Binding-site contacts:
Ligand atom C10 contacts residue ALA46 of chain 1.B at 3.9 Å (hydrophobic).
Ligand atom C11 contacts residue LEU98 of chain 1.B at 3.4 Å (hydrophobic).
Ligand atom C7 contacts residue VAL29 of chain 1.B at 3.9 Å (hydrophobic).
Ligand atom S1 contacts residue LEU21 of chain 1.B at 3.9 Å.
Ligand atom C13 contacts residue LEU98 of chain 1.B at 2.6 Å (hydrophobic).
Ligand atom N2 contacts residue ALA46 of chain 1.B at 3.5 Å.
Ligand atom N1 contacts residue TYR97 of chain 1.B at 3.7 Å.
Ligand atom C15 contacts residue LEU98 of chain 1.B at 3.9 Å (hydrophobic).
Ligand atom C3 contacts residue GLY24 of chain 1.B at 3.9 Å.
Ligand atom C15 contacts residue GLY101 of chain 1.B at 3.4 Å.
Ligand atom O2 contacts residue LEU21 of chain 1.B at 3.5 Å.
Ligand atom C14 contacts residue VAL29 of chain 1.B at 4.0 Å (hydrophobic).
Ligand atom C9 contacts residue LEU149 of chain 1.B at 3.8 Å (hydrophobic).
Ligand atom C13 contacts residue TYR97 of chain 1.B at 3.6 Å (hydrophobic).
Ligand atom C19 contacts residue VAL29 of chain 1.B at 3.6 Å (hydrophobic).
Ligand atom C9 contacts residue LEU21 of chain 1.B at 3.8 Å (hydrophobic).
Ligand atom N3 contacts residue GLY101 of chain 1.B at 3.3 Å.
Ligand atom C1 contacts residue GLY24 of chain 1.B at 2.9 Å.
Ligand atom N1 contacts residue LEU98 of chain 1.B at 2.8 Å (h-bond).
Ligand atom O1 contacts residue GLY24 of chain 1.B at 3.0 Å.
Ligand atom C11 contacts residue GLY101 of chain 1.B at 4.0 Å.
Ligand atom N2 contacts residue GLU96 of chain 1.B at 3.1 Å (salt-bridge).
Ligand atom N3 contacts residue LEU98 of chain 1.B at 2.9 Å (h-bond).
Ligand atom C10 contacts residue LEU98 of chain 1.B at 3.9 Å (hydrophobic).
Ligand atom C7 contacts residue LEU149 of chain 1.B at 3.8 Å (hydrophobic).
Ligand atom C1 contacts residue LYS23 of chain 1.B at 4.0 Å.
Ligand atom N3 contacts residue LEU21 of chain 1.B at 3.9 Å.
Ligand atom N2 contacts residue LEU149 of chain 1.B at 3.5 Å.
Ligand atom C15 contacts residue PRO99 of chain 1.B at 3.5 Å (hydrophobic).
Ligand atom C12 contacts residue GLY101 of chain 1.B at 3.4 Å.
Ligand atom C12 contacts residue LEU98 of chain 1.B at 3.6 Å (hydrophobic).
Ligand atom C4 contacts residue ASN147 of chain 1.B at 3.5 Å.
Ligand atom C10 contacts residue LEU149 of chain 1.B at 3.6 Å (hydrophobic).
Ligand atom C11 contacts residue LEU21 of chain 1.B at 3.7 Å (hydrophobic).
Ligand atom C8 contacts residue LEU149 of chain 1.B at 3.8 Å (hydrophobic).
Ligand atom C12 contacts residue LEU21 of chain 1.B at 3.6 Å (hydrophobic).
Ligand atom C13 contacts residue LEU21 of chain 1.B at 4.0 Å (hydrophobic).
Ligand atom N3 contacts residue TYR97 of chain 1.B at 3.9 Å.
Ligand atom O2 contacts residue GLY101 of chain 1.B at 3.6 Å.
Ligand atom C5 contacts residue VAL29 of chain 1.B at 3.9 Å (hydrophobic).

The protein below binds the small molecule below.
Small molecule (SMILES): CNC(=O)c1cnc(N)c2cc(-c3ccc(N4CCOCC4)cc3)sc12

Sequence of chain 1.B:
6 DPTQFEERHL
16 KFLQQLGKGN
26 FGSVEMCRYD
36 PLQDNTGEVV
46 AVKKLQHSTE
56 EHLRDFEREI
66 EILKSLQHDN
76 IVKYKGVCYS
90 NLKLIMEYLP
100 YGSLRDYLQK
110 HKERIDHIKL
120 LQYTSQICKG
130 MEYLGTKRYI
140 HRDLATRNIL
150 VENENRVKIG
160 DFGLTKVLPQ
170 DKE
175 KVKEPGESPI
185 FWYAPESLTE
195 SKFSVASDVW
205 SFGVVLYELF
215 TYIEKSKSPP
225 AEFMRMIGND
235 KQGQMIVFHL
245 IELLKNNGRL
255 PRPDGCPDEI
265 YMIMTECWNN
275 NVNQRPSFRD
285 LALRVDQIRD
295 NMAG